This small molecule binds to this protein.
Small molecule (SMILES): C[C@H](NC(=O)CNC(=O)[C@@H]1CCCN1)C(=O)N[C@H](C=O)Cc1ccc(O)cc1

Binding-site contacts:
Ligand atom CG contacts residue CYS43 of chain 1.C at 3.7 Å (hydrophobic).
Ligand atom CE2 contacts residue SER42 of chain 1.C at 3.4 Å.
Ligand atom OH contacts residue CYS72 of chain 1.C at 3.9 Å.
Ligand atom CZ contacts residue SER69 of chain 1.C at 3.2 Å.
Ligand atom O contacts residue GLY45 of chain 1.C at 3.0 Å (h-bond).
Ligand atom OH contacts residue SER42 of chain 1.C at 3.8 Å.
Ligand atom CE1 contacts residue SER69 of chain 1.C at 2.9 Å.
Ligand atom CA contacts residue SER47 of chain 1.C at 2.6 Å.
Ligand atom C contacts residue HIS42 of chain 1.B at 3.9 Å.
Ligand atom N contacts residue SER47 of chain 1.C at 3.1 Å (h-bond).
Ligand atom O contacts residue SER47 of chain 1.C at 2.2 Å (h-bond).
Ligand atom OH contacts residue SER69 of chain 1.C at 2.8 Å (h-bond).
Ligand atom O contacts residue TRP67 of chain 1.C at 3.4 Å.
Ligand atom CG contacts residue LEU82 of chain 2.B at 2.8 Å (hydrophobic).
Ligand atom CE1 contacts residue GLY68 of chain 1.C at 3.9 Å.
Ligand atom C contacts residue SER66 of chain 1.C at 3.7 Å.
Ligand atom CB contacts residue HIS42 of chain 1.B at 3.6 Å.
Ligand atom CZ contacts residue SER42 of chain 1.C at 3.6 Å.
Ligand atom CA contacts residue SER66 of chain 1.C at 3.8 Å.
Ligand atom O contacts residue GLY68 of chain 1.C at 2.9 Å (h-bond).
Ligand atom CZ contacts residue GLY68 of chain 1.C at 3.5 Å.
Ligand atom C contacts residue SER47 of chain 1.C at 1.3 Å.
Ligand atom O contacts residue MET44 of chain 1.C at 3.8 Å.
Ligand atom CB contacts residue SER47 of chain 1.C at 3.2 Å.
Ligand atom C contacts residue GLY68 of chain 1.C at 3.8 Å.
Ligand atom CD contacts residue ILE84 of chain 2.B at 3.7 Å (hydrophobic).
Ligand atom CB contacts residue LEU82 of chain 2.B at 3.9 Å (hydrophobic).
Ligand atom N contacts residue SER66 of chain 1.C at 2.9 Å (h-bond).
Ligand atom CA contacts residue TRP67 of chain 1.C at 3.5 Å (hydrophobic).
Ligand atom OH contacts residue GLY68 of chain 1.C at 3.1 Å.
Ligand atom O contacts residue ASP46 of chain 1.C at 3.7 Å.
Ligand atom CB contacts residue CYS43 of chain 1.C at 3.2 Å (hydrophobic).
Ligand atom CG contacts residue ILE84 of chain 2.B at 3.7 Å (hydrophobic).
Ligand atom CE2 contacts residue GLY68 of chain 1.C at 3.7 Å.
Ligand atom CA contacts residue SER66 of chain 1.C at 3.6 Å.
Ligand atom CD1 contacts residue MET44 of chain 1.C at 3.1 Å (hydrophobic).
Ligand atom CB contacts residue SER66 of chain 1.C at 3.9 Å.
Ligand atom CE1 contacts residue MET44 of chain 1.C at 3.1 Å (hydrophobic).
Ligand atom CE2 contacts residue TRP67 of chain 1.C at 3.8 Å (hydrophobic).
Ligand atom CD contacts residue LEU82 of chain 2.B at 3.2 Å (hydrophobic).

Sequence of chain 2.D:
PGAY

Sequence of chain 1.B:
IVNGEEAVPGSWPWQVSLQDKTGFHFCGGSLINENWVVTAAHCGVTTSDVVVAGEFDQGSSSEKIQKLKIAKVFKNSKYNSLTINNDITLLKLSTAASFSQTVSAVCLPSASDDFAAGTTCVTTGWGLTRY

Sequence of chain 2.B:
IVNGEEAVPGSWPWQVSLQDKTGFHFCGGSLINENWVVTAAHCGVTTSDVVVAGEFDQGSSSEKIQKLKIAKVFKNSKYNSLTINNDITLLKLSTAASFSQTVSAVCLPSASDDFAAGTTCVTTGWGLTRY

Sequence of chain 1.C:
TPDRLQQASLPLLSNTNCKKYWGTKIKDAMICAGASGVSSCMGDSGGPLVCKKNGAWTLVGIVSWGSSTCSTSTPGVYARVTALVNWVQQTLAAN

Sequence of chain 2.C:
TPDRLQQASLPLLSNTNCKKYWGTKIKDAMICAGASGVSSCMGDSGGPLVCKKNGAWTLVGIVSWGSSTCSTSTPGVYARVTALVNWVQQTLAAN